Binding-site contacts:
Ligand atom C2 contacts residue CYS168 of chain 1.A at 3.6 Å (hydrophobic).
Ligand atom C4 contacts residue PRO143 of chain 1.A at 3.5 Å (hydrophobic).
Ligand atom O2 contacts residue CYS168 of chain 1.A at 3.0 Å (h-bond).
Ligand atom C18 contacts residue PRO52 of chain 1.A at 3.8 Å (hydrophobic).
Ligand atom C17 contacts residue LEU145 of chain 1.A at 3.6 Å (hydrophobic).
Ligand atom O3 contacts residue PRO52 of chain 1.A at 3.4 Å.
Ligand atom N contacts residue LEU148 of chain 1.A at 3.9 Å.
Ligand atom C4 contacts residue VAL165 of chain 1.A at 4.0 Å (hydrophobic).
Ligand atom O2 contacts residue THR167 of chain 1.A at 3.6 Å.
Ligand atom C7 contacts residue LEU145 of chain 1.A at 3.6 Å (hydrophobic).
Ligand atom C8 contacts residue CYS168 of chain 1.A at 3.6 Å (hydrophobic).
Ligand atom C3 contacts residue THR167 of chain 1.A at 3.9 Å.
Ligand atom C2 contacts residue LEU145 of chain 1.A at 3.9 Å (hydrophobic).
Ligand atom C2 contacts residue GLU166 of chain 1.A at 3.5 Å.
Ligand atom C3 contacts residue CYS168 of chain 1.A at 4.0 Å (hydrophobic).
Ligand atom C5 contacts residue LEU148 of chain 1.A at 3.7 Å (hydrophobic).
Ligand atom O2 contacts residue HIS81 of chain 1.A at 3.9 Å.
Ligand atom C3 contacts residue PRO143 of chain 1.A at 3.8 Å (hydrophobic).
Ligand atom C5 contacts residue THR184 of chain 1.A at 3.4 Å.
Ligand atom O2 contacts residue PRO52 of chain 1.A at 3.8 Å.
Ligand atom C contacts residue CYS168 of chain 1.A at 3.4 Å (hydrophobic).
Ligand atom C2 contacts residue THR167 of chain 1.A at 3.9 Å.
Ligand atom C contacts residue LEU148 of chain 1.A at 3.6 Å (hydrophobic).
Ligand atom C1 contacts residue CYS168 of chain 1.A at 3.6 Å (hydrophobic).
Ligand atom O3 contacts residue LEU51 of chain 1.A at 3.8 Å.
Ligand atom N contacts residue ASP185 of chain 1.A at 3.0 Å (salt-bridge).
Ligand atom C1 contacts residue LEU145 of chain 1.A at 3.9 Å (hydrophobic).
Ligand atom N contacts residue THR184 of chain 1.A at 3.2 Å (h-bond).
Ligand atom C contacts residue THR184 of chain 1.A at 3.6 Å.
Ligand atom C7 contacts residue CYS168 of chain 1.A at 3.7 Å (hydrophobic).
Ligand atom O3 contacts residue CYS53 of chain 1.A at 3.0 Å (h-bond).
Ligand atom C8 contacts residue LEU145 of chain 1.A at 3.6 Å (hydrophobic).
Ligand atom C8 contacts residue ASP185 of chain 1.A at 3.3 Å.
Ligand atom C3 contacts residue GLU166 of chain 1.A at 3.9 Å.
Ligand atom N contacts residue CYS168 of chain 1.A at 3.4 Å.
Ligand atom C18 contacts residue CYS168 of chain 1.A at 3.8 Å (hydrophobic).
Ligand atom C3 contacts residue GLY144 of chain 1.A at 3.9 Å.
Ligand atom C5 contacts residue CYS168 of chain 1.A at 3.8 Å (hydrophobic).
Ligand atom C3 contacts residue VAL165 of chain 1.A at 3.2 Å (hydrophobic).
Ligand atom O3 contacts residue CYS168 of chain 1.A at 3.6 Å.

Sequence of chain 1.A:
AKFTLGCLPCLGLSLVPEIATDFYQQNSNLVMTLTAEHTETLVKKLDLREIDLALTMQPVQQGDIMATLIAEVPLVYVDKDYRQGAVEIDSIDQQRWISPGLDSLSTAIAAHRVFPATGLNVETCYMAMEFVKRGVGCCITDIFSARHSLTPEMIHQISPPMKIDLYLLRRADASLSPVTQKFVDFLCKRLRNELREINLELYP

A small-molecule ligand and the protein it binds are described below.
Small molecule (SMILES): O=C(O)Cc1c[nH]c2ccccc12